The protein below binds the small molecule below.
Small molecule (SMILES): CC(=O)N[C@@H]1[C@@H](O)[C@H](O)[C@@H](CO)O[C@H]1O

Binding-site contacts:
Ligand atom O5 contacts residue ASN788 of chain 1.A at 2.4 Å (h-bond).
Ligand atom O7 contacts residue ASN788 of chain 1.A at 3.2 Å (h-bond).
Ligand atom C3 contacts residue ASN788 of chain 1.A at 3.8 Å.
Ligand atom C1 contacts residue ASN788 of chain 1.A at 1.4 Å.
Ligand atom O7 contacts residue THR787 of chain 1.A at 4.2 Å.
Ligand atom C7 contacts residue ASN788 of chain 1.A at 3.2 Å.
Ligand atom C8 contacts residue ASN788 of chain 1.A at 3.9 Å.
Ligand atom C7 contacts residue THR787 of chain 1.A at 4.4 Å.
Ligand atom C2 contacts residue ASN788 of chain 1.A at 2.5 Å.
Ligand atom N2 contacts residue ASN788 of chain 1.A at 2.9 Å (h-bond).
Ligand atom C8 contacts residue THR787 of chain 1.A at 3.9 Å.
Ligand atom C5 contacts residue ASN788 of chain 1.A at 3.7 Å.
Ligand atom C4 contacts residue ASN788 of chain 1.A at 4.2 Å.

Sequence of chain 1.A:
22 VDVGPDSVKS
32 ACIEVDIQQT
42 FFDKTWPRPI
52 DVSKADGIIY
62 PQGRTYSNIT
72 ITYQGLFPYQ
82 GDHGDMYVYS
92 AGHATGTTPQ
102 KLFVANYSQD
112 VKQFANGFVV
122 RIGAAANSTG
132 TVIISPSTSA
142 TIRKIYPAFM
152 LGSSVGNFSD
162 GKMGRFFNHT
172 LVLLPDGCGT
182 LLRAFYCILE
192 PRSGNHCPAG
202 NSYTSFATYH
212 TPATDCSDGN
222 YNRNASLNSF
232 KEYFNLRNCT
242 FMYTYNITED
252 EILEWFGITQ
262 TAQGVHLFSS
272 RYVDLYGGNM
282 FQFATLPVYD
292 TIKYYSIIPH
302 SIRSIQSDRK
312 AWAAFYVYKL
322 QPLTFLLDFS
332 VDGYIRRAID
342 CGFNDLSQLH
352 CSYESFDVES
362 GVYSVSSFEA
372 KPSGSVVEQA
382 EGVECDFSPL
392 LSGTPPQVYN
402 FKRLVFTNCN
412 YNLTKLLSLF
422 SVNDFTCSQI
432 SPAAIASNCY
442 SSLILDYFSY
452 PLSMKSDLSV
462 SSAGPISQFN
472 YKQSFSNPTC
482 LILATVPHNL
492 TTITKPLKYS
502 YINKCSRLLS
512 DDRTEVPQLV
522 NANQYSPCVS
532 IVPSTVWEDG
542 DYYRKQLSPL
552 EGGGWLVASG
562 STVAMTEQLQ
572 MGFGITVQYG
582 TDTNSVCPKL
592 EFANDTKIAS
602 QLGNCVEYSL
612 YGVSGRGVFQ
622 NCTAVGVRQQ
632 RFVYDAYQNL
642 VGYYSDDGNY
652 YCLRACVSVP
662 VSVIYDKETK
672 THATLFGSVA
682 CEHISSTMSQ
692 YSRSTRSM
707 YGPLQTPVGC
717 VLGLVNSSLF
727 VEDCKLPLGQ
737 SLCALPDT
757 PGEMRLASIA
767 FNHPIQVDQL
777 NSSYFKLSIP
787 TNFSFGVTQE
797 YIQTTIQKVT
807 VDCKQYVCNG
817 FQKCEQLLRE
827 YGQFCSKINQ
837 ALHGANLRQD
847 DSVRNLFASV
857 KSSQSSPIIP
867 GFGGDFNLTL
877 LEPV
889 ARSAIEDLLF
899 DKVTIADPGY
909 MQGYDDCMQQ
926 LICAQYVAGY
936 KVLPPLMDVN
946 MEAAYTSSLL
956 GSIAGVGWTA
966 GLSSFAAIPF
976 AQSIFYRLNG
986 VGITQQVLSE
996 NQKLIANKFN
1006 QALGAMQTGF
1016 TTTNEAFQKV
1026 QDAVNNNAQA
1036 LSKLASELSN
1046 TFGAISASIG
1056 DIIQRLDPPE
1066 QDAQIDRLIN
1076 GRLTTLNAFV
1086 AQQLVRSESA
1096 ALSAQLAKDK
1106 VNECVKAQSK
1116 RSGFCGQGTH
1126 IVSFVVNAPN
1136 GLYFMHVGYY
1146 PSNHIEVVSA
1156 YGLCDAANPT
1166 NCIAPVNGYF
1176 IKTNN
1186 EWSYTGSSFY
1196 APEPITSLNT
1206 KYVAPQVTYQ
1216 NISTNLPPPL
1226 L